Sequence of chain 1.A:
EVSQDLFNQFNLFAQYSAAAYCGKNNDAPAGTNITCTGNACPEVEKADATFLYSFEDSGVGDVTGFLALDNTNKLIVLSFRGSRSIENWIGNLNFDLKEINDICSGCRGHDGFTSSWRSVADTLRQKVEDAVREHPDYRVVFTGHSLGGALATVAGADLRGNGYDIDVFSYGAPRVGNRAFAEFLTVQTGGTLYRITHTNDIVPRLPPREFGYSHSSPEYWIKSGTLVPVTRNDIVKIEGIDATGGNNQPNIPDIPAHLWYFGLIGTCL

Binding-site contacts:
Ligand atom C2 contacts residue ASP5 of chain 1.A at 3.7 Å.
Ligand atom C4 contacts residue SER3 of chain 1.A at 3.7 Å.
Ligand atom O2 contacts residue ASP5 of chain 1.A at 4.1 Å.
Ligand atom O1 contacts residue ASP5 of chain 1.A at 3.3 Å.
Ligand atom C5 contacts residue SER3 of chain 1.A at 3.6 Å.
Ligand atom C1 contacts residue ASP5 of chain 1.A at 3.8 Å.
Ligand atom C7 contacts residue ASP5 of chain 1.A at 4.5 Å.
Ligand atom N1 contacts residue ASP5 of chain 1.A at 3.8 Å.
Ligand atom O3 contacts residue SER3 of chain 1.A at 4.5 Å.
Ligand atom C3 contacts residue SER3 of chain 1.A at 3.4 Å.
Ligand atom C2 contacts residue SER3 of chain 1.A at 4.0 Å.
Ligand atom C3 contacts residue ASP5 of chain 1.A at 4.4 Å.

This protein binds this small molecule.
Small molecule (SMILES): O=Cc1ccc([N+](=O)[O-])cc1